Sequence of chain 1.B:
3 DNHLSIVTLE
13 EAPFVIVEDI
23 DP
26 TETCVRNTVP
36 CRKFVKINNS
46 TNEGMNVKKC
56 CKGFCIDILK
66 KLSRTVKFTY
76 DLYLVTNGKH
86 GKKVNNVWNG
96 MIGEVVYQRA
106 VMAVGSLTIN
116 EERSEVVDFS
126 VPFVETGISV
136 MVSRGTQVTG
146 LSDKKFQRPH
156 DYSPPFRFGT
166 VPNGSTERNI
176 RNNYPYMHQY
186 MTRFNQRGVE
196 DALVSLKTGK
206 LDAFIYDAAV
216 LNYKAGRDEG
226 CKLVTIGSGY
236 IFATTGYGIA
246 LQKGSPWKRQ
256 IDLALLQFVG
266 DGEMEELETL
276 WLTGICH

Binding-site contacts:
Ligand atom C02 contacts residue THR113 of chain 1.B at 3.3 Å.
Ligand atom O20 contacts residue HIS85 of chain 1.B at 3.6 Å.
Ligand atom O19 contacts residue HIS85 of chain 1.B at 3.1 Å.
Ligand atom N01 contacts residue HIS85 of chain 1.B at 3.5 Å.
Ligand atom C02 contacts residue HIS85 of chain 1.B at 3.6 Å.
Ligand atom C18 contacts residue ARG118 of chain 1.B at 3.6 Å.
Ligand atom C14 contacts residue ASP212 of chain 1.B at 3.7 Å.
Ligand atom C13 contacts residue THR131 of chain 1.B at 3.5 Å.
Ligand atom O17 contacts residue GLY169 of chain 1.B at 3.6 Å.
Ligand atom C04 contacts residue ASP212 of chain 1.B at 3.6 Å.
Ligand atom N01 contacts residue THR113 of chain 1.B at 2.7 Å (h-bond).
Ligand atom C10 contacts residue SER170 of chain 1.B at 3.6 Å.
Ligand atom C18 contacts residue HIS85 of chain 1.B at 3.2 Å.
Ligand atom O19 contacts residue ARG118 of chain 1.B at 2.9 Å (salt-bridge).
Ligand atom O20 contacts residue SER170 of chain 1.B at 3.3 Å (h-bond).
Ligand atom N08 contacts residue ASP212 of chain 1.B at 3.6 Å.
Ligand atom O17 contacts residue TYR211 of chain 1.B at 3.3 Å.
Ligand atom O19 contacts residue THR113 of chain 1.B at 3.1 Å (h-bond).
Ligand atom C11 contacts residue ILE133 of chain 1.B at 3.5 Å (hydrophobic).
Ligand atom O16 contacts residue THR171 of chain 1.B at 2.7 Å (h-bond).
Ligand atom C15 contacts residue GLY169 of chain 1.B at 3.6 Å.
Ligand atom O16 contacts residue SER170 of chain 1.B at 3.1 Å (h-bond).
Ligand atom N08 contacts residue THR171 of chain 1.B at 3.8 Å.
Ligand atom C15 contacts residue SER170 of chain 1.B at 3.4 Å.
Ligand atom C13 contacts residue THR113 of chain 1.B at 3.6 Å.
Ligand atom N01 contacts residue SER111 of chain 1.B at 2.9 Å (h-bond).
Ligand atom N07 contacts residue THR171 of chain 1.B at 2.7 Å (h-bond).
Ligand atom C03 contacts residue THR113 of chain 1.B at 3.1 Å.
Ligand atom C14 contacts residue THR113 of chain 1.B at 3.3 Å.
Ligand atom O20 contacts residue ARG118 of chain 1.B at 3.1 Å (salt-bridge).
Ligand atom C12 contacts residue GLY132 of chain 1.B at 3.6 Å.
Ligand atom N01 contacts residue TYR242 of chain 1.B at 3.8 Å.
Ligand atom O16 contacts residue GLY169 of chain 1.B at 3.5 Å.
Ligand atom C13 contacts residue GLY132 of chain 1.B at 3.3 Å.
Ligand atom C06 contacts residue THR171 of chain 1.B at 3.6 Å.
Ligand atom C18 contacts residue THR113 of chain 1.B at 3.7 Å.
Ligand atom C14 contacts residue GLY132 of chain 1.B at 3.7 Å.
Ligand atom C06 contacts residue SER170 of chain 1.B at 3.6 Å.
Ligand atom C15 contacts residue TYR211 of chain 1.B at 3.6 Å (hydrophobic).
Ligand atom C15 contacts residue THR171 of chain 1.B at 3.6 Å.

The protein below binds the small molecule below.
Small molecule (SMILES): N[C@H](Cc1cc(C(=O)O)nn1-c1ccccc1)C(=O)O